Binding-site contacts:
Ligand atom C05 contacts residue ILE8 of chain 2.B at 4.1 Å (hydrophobic).
Ligand atom C07 contacts residue ILE8 of chain 2.B at 4.0 Å (hydrophobic).
Ligand atom C13 contacts residue ILE224 of chain 2.A at 4.1 Å (hydrophobic).
Ligand atom C08 contacts residue LYS127 of chain 2.A at 3.7 Å.
Ligand atom C04 contacts residue LYS127 of chain 2.A at 2.9 Å.
Ligand atom C05 contacts residue ILE224 of chain 2.A at 3.6 Å (hydrophobic).
Ligand atom C05 contacts residue LYS127 of chain 2.A at 4.3 Å.
Ligand atom C04 contacts residue ILE173 of chain 2.A at 4.1 Å (hydrophobic).
Ligand atom C08 contacts residue ILE8 of chain 2.B at 3.4 Å (hydrophobic).
Ligand atom C04 contacts residue ILE8 of chain 2.B at 4.0 Å (hydrophobic).
Ligand atom C03 contacts residue LYS127 of chain 2.A at 2.5 Å.
Ligand atom C05 contacts residue ILE173 of chain 2.A at 4.3 Å (hydrophobic).
Ligand atom C01 contacts residue ILE8 of chain 2.B at 4.1 Å (hydrophobic).
Ligand atom C01 contacts residue LYS127 of chain 2.A at 1.4 Å.
Ligand atom N12 contacts residue PRO172 of chain 2.A at 4.3 Å.
Ligand atom C05 contacts residue PRO172 of chain 2.A at 3.2 Å (hydrophobic).
Ligand atom C06 contacts residue ILE8 of chain 2.B at 4.2 Å (hydrophobic).
Ligand atom N09 contacts residue ILE224 of chain 2.A at 4.0 Å.
Ligand atom C13 contacts residue PRO172 of chain 2.A at 3.6 Å (hydrophobic).
Ligand atom C04 contacts residue PRO172 of chain 2.A at 3.4 Å (hydrophobic).
Ligand atom C03 contacts residue ILE8 of chain 2.B at 3.9 Å (hydrophobic).
Ligand atom C04 contacts residue GLY176 of chain 2.A at 3.8 Å.
Ligand atom C06 contacts residue ILE224 of chain 2.A at 4.2 Å (hydrophobic).
Ligand atom C10 contacts residue ILE224 of chain 2.A at 4.5 Å (hydrophobic).

Sequence of chain 2.A:
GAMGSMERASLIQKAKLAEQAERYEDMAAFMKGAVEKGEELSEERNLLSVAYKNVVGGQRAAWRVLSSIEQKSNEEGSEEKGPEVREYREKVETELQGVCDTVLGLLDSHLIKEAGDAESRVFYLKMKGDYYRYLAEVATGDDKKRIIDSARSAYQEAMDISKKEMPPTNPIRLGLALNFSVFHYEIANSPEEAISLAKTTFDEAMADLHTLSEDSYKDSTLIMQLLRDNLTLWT

This protein binds this small molecule.
Small molecule (SMILES): O=Cc1ccc(-n2ccnc2)cc1

Sequence of chain 2.B:
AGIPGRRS